Sequence of chain 1.L:
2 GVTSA

The small molecule below binds the protein below.
Small molecule (SMILES): CC(=O)N[C@@H]1[C@@H](O)[C@@H](O)[C@@H](CO)O[C@@H]1O

Sequence of chain 1.K:
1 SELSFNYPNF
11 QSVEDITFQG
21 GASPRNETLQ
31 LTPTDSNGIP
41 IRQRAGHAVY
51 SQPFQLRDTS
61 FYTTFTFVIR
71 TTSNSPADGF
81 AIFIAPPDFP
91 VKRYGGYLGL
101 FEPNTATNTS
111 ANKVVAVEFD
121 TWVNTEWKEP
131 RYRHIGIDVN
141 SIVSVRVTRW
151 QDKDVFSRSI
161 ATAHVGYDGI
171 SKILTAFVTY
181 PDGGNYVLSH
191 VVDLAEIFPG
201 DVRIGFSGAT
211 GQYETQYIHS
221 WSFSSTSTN

Binding-site contacts:
Ligand atom C3 contacts residue THR4 of chain 1.L at 3.1 Å.
Ligand atom O7 contacts residue GLY96 of chain 1.K at 2.9 Å (h-bond).
Ligand atom C8 contacts residue TYR97 of chain 1.K at 3.8 Å (hydrophobic).
Ligand atom C4 contacts residue ALA77 of chain 1.K at 3.9 Å (hydrophobic).
Ligand atom O3 contacts residue GLY95 of chain 1.K at 3.8 Å.
Ligand atom C7 contacts residue ASN124 of chain 1.K at 3.8 Å.
Ligand atom C8 contacts residue GLU126 of chain 1.K at 3.4 Å.
Ligand atom O7 contacts residue TYR97 of chain 1.K at 4.0 Å.
Ligand atom C4 contacts residue ASP78 of chain 1.K at 3.2 Å.
Ligand atom C5 contacts residue THR4 of chain 1.L at 3.0 Å.
Ligand atom C2 contacts residue THR4 of chain 1.L at 2.4 Å.
Ligand atom O7 contacts residue GLY95 of chain 1.K at 3.5 Å.
Ligand atom C3 contacts residue TRP122 of chain 1.K at 3.6 Å (hydrophobic).
Ligand atom O4 contacts residue GLY211 of chain 1.K at 3.3 Å.
Ligand atom O3 contacts residue TRP122 of chain 1.K at 3.6 Å.
Ligand atom C1 contacts residue SER5 of chain 1.L at 3.6 Å.
Ligand atom O7 contacts residue SER5 of chain 1.L at 4.0 Å.
Ligand atom O3 contacts residue ASP78 of chain 1.K at 2.6 Å (salt-bridge).
Ligand atom O6 contacts residue GLN212 of chain 1.K at 3.3 Å (h-bond).
Ligand atom N2 contacts residue GLU126 of chain 1.K at 3.2 Å (salt-bridge).
Ligand atom C7 contacts residue GLU126 of chain 1.K at 3.8 Å.
Ligand atom C7 contacts residue SER5 of chain 1.L at 3.8 Å.
Ligand atom N2 contacts residue SER5 of chain 1.L at 3.7 Å.
Ligand atom O3 contacts residue ASN124 of chain 1.K at 2.7 Å (h-bond).
Ligand atom C6 contacts residue GLN212 of chain 1.K at 3.7 Å.
Ligand atom C5 contacts residue TRP122 of chain 1.K at 3.9 Å (hydrophobic).
Ligand atom N2 contacts residue THR4 of chain 1.L at 2.9 Å (h-bond).
Ligand atom C3 contacts residue GLY96 of chain 1.K at 4.1 Å.
Ligand atom N2 contacts residue ASN124 of chain 1.K at 3.6 Å (h-bond).
Ligand atom O6 contacts residue THR4 of chain 1.L at 4.0 Å.
Ligand atom O4 contacts residue ASP78 of chain 1.K at 2.7 Å (salt-bridge).
Ligand atom C1 contacts residue THR4 of chain 1.L at 1.3 Å.
Ligand atom C7 contacts residue GLY96 of chain 1.K at 3.8 Å.
Ligand atom O5 contacts residue THR4 of chain 1.L at 2.3 Å (h-bond).
Ligand atom O4 contacts residue GLY95 of chain 1.K at 3.7 Å.
Ligand atom C8 contacts residue SER5 of chain 1.L at 3.7 Å.
Ligand atom C3 contacts residue ASN124 of chain 1.K at 3.5 Å.
Ligand atom C4 contacts residue THR4 of chain 1.L at 3.7 Å.
Ligand atom O3 contacts residue GLY96 of chain 1.K at 2.9 Å (h-bond).
Ligand atom C3 contacts residue ASP78 of chain 1.K at 3.4 Å.